Binding-site contacts:
Ligand atom C15 contacts residue MET122 of chain 1.A at 3.7 Å (hydrophobic).
Ligand atom C5 contacts residue GLY125 of chain 1.A at 3.7 Å.
Ligand atom N1 contacts residue MET122 of chain 1.A at 3.0 Å (h-bond).
Ligand atom C14 contacts residue ALA71 of chain 1.A at 3.7 Å (hydrophobic).
Ligand atom C11 contacts residue VAL103 of chain 1.A at 3.7 Å (hydrophobic).
Ligand atom C8 contacts residue PHE194 of chain 1.A at 3.6 Å (hydrophobic).
Ligand atom C16 contacts residue MET122 of chain 1.A at 3.6 Å (hydrophobic).
Ligand atom O1 contacts residue LYS73 of chain 1.A at 2.8 Å (salt-bridge).
Ligand atom C23 contacts residue GLY192 of chain 1.A at 3.7 Å.
Ligand atom C9 contacts residue PHE194 of chain 1.A at 3.5 Å (hydrophobic).
Ligand atom C20 contacts residue GLY192 of chain 1.A at 3.4 Å.
Ligand atom C2 contacts residue GLY125 of chain 1.A at 3.7 Å.
Ligand atom C15 contacts residue ALA71 of chain 1.A at 3.4 Å (hydrophobic).
Ligand atom C6 contacts residue GLY125 of chain 1.A at 3.7 Å.
Ligand atom C2 contacts residue MET122 of chain 1.A at 3.2 Å (hydrophobic).
Ligand atom N5 contacts residue MET122 of chain 1.A at 2.7 Å (h-bond).
Ligand atom C23 contacts residue GLU90 of chain 1.A at 3.5 Å.
Ligand atom C11 contacts residue ILE94 of chain 1.A at 3.7 Å (hydrophobic).
Ligand atom C4 contacts residue GLY125 of chain 1.A at 3.7 Å.
Ligand atom C27 contacts residue ILE102 of chain 1.A at 3.6 Å (hydrophobic).
Ligand atom C15 contacts residue LEU179 of chain 1.A at 3.7 Å (hydrophobic).
Ligand atom C22 contacts residue GLY192 of chain 1.A at 3.5 Å.
Ligand atom C1 contacts residue MET122 of chain 1.A at 3.2 Å (hydrophobic).
Ligand atom N2 contacts residue LEU179 of chain 1.A at 3.7 Å.
Ligand atom C15 contacts residue GLU120 of chain 1.A at 3.3 Å.
Ligand atom C13 contacts residue LEU179 of chain 1.A at 3.6 Å (hydrophobic).
Ligand atom C26 contacts residue ALA123 of chain 1.A at 3.2 Å (hydrophobic).
Ligand atom C12 contacts residue VAL103 of chain 1.A at 3.7 Å (hydrophobic).
Ligand atom N4 contacts residue GLY192 of chain 1.A at 2.8 Å (h-bond).
Ligand atom C8 contacts residue ASP193 of chain 1.A at 3.4 Å.
Ligand atom C7 contacts residue ILE94 of chain 1.A at 3.5 Å (hydrophobic).
Ligand atom C25 contacts residue LEU45 of chain 1.A at 3.1 Å (hydrophobic).
Ligand atom C21 contacts residue ASP193 of chain 1.A at 3.4 Å.
Ligand atom C7 contacts residue GLY192 of chain 1.A at 3.5 Å.
Ligand atom C3 contacts residue GLY125 of chain 1.A at 3.7 Å.
Ligand atom C14 contacts residue LEU179 of chain 1.A at 3.6 Å (hydrophobic).
Ligand atom C12 contacts residue GLY192 of chain 1.A at 3.5 Å.
Ligand atom C1 contacts residue GLY125 of chain 1.A at 3.7 Å.
Ligand atom C9 contacts residue ASP193 of chain 1.A at 3.7 Å.
Ligand atom C12 contacts residue ILE94 of chain 1.A at 3.7 Å (hydrophobic).

This protein binds this small molecule.
Small molecule (SMILES): COc1cc(Nc2nccc(N3CCC[C@H](C(=O)NCc4ccc(C)cc4)C3)n2)cc(OC)c1OC

Sequence of chain 1.A:
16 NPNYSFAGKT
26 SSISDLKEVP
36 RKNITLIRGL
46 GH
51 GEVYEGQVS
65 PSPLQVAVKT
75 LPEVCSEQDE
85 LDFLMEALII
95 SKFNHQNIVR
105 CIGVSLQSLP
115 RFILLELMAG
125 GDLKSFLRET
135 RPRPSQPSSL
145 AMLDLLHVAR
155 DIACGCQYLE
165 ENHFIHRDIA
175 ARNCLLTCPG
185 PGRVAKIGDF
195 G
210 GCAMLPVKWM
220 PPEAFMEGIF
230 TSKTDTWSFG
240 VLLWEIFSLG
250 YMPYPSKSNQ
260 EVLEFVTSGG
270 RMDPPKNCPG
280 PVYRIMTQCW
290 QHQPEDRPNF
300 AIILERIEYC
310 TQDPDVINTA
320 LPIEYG